Binding-site contacts:
Ligand atom C1 contacts residue THR330 of chain 1.P at 4.1 Å.
Ligand atom O7 contacts residue SER346 of chain 1.P at 3.0 Å (h-bond).
Ligand atom C1 contacts residue ASN344 of chain 1.P at 1.4 Å.
Ligand atom N2 contacts residue ASN344 of chain 1.P at 3.2 Å (h-bond).
Ligand atom C2 contacts residue SER346 of chain 1.P at 3.6 Å.
Ligand atom C6 contacts residue LEU327 of chain 1.P at 4.0 Å (hydrophobic).
Ligand atom O6 contacts residue ARG377 of chain 1.P at 2.9 Å (salt-bridge).
Ligand atom C3 contacts residue ASN344 of chain 1.P at 3.9 Å.
Ligand atom N2 contacts residue SER347 of chain 1.P at 3.6 Å.
Ligand atom C3 contacts residue SER346 of chain 1.P at 3.9 Å.
Ligand atom O6 contacts residue LEU327 of chain 1.P at 3.6 Å.
Ligand atom O5 contacts residue THR330 of chain 1.P at 3.7 Å.
Ligand atom O5 contacts residue ARG377 of chain 1.P at 3.3 Å (salt-bridge).
Ligand atom O6 contacts residue SER346 of chain 1.P at 3.0 Å (h-bond).
Ligand atom C4 contacts residue SER346 of chain 1.P at 3.9 Å.
Ligand atom O7 contacts residue SER347 of chain 1.P at 3.4 Å.
Ligand atom C6 contacts residue SER322 of chain 1.P at 3.2 Å.
Ligand atom C6 contacts residue SER346 of chain 1.P at 3.6 Å.
Ligand atom C2 contacts residue ASN344 of chain 1.P at 2.5 Å.
Ligand atom O4 contacts residue THR330 of chain 1.P at 3.7 Å.
Ligand atom C8 contacts residue SER347 of chain 1.P at 4.2 Å.
Ligand atom O5 contacts residue SER346 of chain 1.P at 3.7 Å.
Ligand atom C5 contacts residue THR330 of chain 1.P at 4.0 Å.
Ligand atom C6 contacts residue THR330 of chain 1.P at 3.6 Å.
Ligand atom N2 contacts residue SER346 of chain 1.P at 4.2 Å.
Ligand atom C4 contacts residue THR330 of chain 1.P at 3.5 Å.
Ligand atom C2 contacts residue SER347 of chain 1.P at 3.9 Å.
Ligand atom C6 contacts residue SER323 of chain 1.P at 4.3 Å.
Ligand atom C6 contacts residue GLY324 of chain 1.P at 4.1 Å.
Ligand atom C5 contacts residue ASN344 of chain 1.P at 3.6 Å.
Ligand atom O5 contacts residue ASN344 of chain 1.P at 2.3 Å (h-bond).
Ligand atom O6 contacts residue PRO321 of chain 1.P at 4.2 Å.
Ligand atom C1 contacts residue ARG377 of chain 1.P at 3.5 Å.
Ligand atom C6 contacts residue ARG377 of chain 1.P at 3.9 Å.
Ligand atom O6 contacts residue SER322 of chain 1.P at 3.5 Å (h-bond).
Ligand atom C5 contacts residue ARG377 of chain 1.P at 3.7 Å.
Ligand atom O3 contacts residue SER346 of chain 1.P at 2.9 Å (h-bond).
Ligand atom C7 contacts residue SER346 of chain 1.P at 3.9 Å.
Ligand atom C7 contacts residue SER347 of chain 1.P at 3.5 Å.
Ligand atom C4 contacts residue ASN344 of chain 1.P at 3.9 Å.

The small molecule below binds the protein below.
Small molecule (SMILES): CC(=O)N[C@H]1[C@H](O[C@H]2[C@H](O)[C@@H](NC(C)=O)CO[C@@H]2CO)O[C@H](CO)[C@@H](O)[C@@H]1O

Sequence of chain 1.P:
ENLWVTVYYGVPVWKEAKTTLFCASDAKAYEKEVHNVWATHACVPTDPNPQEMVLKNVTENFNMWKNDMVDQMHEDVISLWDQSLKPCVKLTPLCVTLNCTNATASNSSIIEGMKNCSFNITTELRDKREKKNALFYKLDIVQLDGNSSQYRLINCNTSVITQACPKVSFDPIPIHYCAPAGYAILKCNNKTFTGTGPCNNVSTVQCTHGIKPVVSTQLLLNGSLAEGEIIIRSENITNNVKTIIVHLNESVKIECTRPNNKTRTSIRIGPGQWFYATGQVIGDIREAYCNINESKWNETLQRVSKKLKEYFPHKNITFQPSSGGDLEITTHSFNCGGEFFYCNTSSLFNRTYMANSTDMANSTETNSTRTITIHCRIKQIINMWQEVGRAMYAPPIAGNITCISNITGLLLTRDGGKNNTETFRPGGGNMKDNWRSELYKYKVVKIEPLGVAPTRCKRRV